Sequence of chain 1.L:
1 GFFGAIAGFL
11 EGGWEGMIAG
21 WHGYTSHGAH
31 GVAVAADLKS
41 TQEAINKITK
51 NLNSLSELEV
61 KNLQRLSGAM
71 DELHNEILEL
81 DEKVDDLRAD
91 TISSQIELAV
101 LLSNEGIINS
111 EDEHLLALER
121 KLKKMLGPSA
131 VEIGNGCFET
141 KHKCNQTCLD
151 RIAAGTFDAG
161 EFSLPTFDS

Sequence of chain 1.K:
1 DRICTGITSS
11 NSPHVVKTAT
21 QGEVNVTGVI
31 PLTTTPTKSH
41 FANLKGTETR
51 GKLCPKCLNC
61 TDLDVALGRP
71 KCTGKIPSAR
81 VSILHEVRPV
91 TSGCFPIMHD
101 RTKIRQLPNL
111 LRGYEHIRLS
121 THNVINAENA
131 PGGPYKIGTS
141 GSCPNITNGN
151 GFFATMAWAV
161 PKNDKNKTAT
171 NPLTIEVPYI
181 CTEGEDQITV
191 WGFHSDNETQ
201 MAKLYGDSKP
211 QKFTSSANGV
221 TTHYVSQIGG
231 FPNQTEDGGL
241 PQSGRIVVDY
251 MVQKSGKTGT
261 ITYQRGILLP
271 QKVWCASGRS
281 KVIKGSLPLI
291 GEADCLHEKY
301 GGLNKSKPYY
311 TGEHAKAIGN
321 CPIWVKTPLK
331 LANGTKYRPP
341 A

This protein binds this small molecule.
Small molecule (SMILES): CC(=O)N[C@H]1[C@H](O[C@H]2[C@H](O)[C@@H](NC(C)=O)CO[C@@H]2CO)O[C@H](CO)[C@@H](O[C@@H]2O[C@H](CO)[C@@H](O)[C@H](O)[C@@H]2O)[C@@H]1O

Binding-site contacts:
Ligand atom O7 contacts residue ILE45 of chain 1.L at 4.1 Å.
Ligand atom O6 contacts residue TRP21 of chain 1.L at 3.6 Å.
Ligand atom C7 contacts residue ILE30 of chain 1.K at 3.8 Å (hydrophobic).
Ligand atom N2 contacts residue ILE30 of chain 1.K at 4.1 Å.
Ligand atom N2 contacts residue ASN333 of chain 1.K at 3.0 Å (h-bond).
Ligand atom C8 contacts residue ILE30 of chain 1.K at 3.9 Å (hydrophobic).
Ligand atom O5 contacts residue ASN333 of chain 1.K at 2.4 Å (h-bond).
Ligand atom C4 contacts residue ASN333 of chain 1.K at 4.3 Å.
Ligand atom C7 contacts residue ASN333 of chain 1.K at 3.8 Å.
Ligand atom O7 contacts residue ILE30 of chain 1.K at 3.9 Å.
Ligand atom O7 contacts residue ASN333 of chain 1.K at 3.9 Å.
Ligand atom C5 contacts residue ASN333 of chain 1.K at 3.7 Å.
Ligand atom C3 contacts residue ASN333 of chain 1.K at 3.9 Å.
Ligand atom C8 contacts residue THR49 of chain 1.L at 3.9 Å.
Ligand atom C1 contacts residue ASN333 of chain 1.K at 1.4 Å.
Ligand atom C2 contacts residue ASN333 of chain 1.K at 2.5 Å.
Ligand atom O5 contacts residue TRP21 of chain 1.L at 4.5 Å.
Ligand atom C8 contacts residue ALA19 of chain 1.L at 4.5 Å (hydrophobic).